Binding-site contacts:
Ligand atom C4 contacts residue ASN325 of chain 1.F at 4.2 Å.
Ligand atom C8 contacts residue PHE353 of chain 1.F at 3.6 Å (hydrophobic).
Ligand atom N2 contacts residue ASN325 of chain 1.F at 2.9 Å (h-bond).
Ligand atom C1 contacts residue ASN325 of chain 1.F at 1.4 Å.
Ligand atom C3 contacts residue ASN325 of chain 1.F at 3.8 Å.
Ligand atom O5 contacts residue ASN325 of chain 1.F at 2.4 Å (h-bond).
Ligand atom C2 contacts residue ASN325 of chain 1.F at 2.5 Å.
Ligand atom C5 contacts residue ASN325 of chain 1.F at 3.7 Å.
Ligand atom C7 contacts residue ASN325 of chain 1.F at 3.9 Å.

Sequence of chain 1.F:
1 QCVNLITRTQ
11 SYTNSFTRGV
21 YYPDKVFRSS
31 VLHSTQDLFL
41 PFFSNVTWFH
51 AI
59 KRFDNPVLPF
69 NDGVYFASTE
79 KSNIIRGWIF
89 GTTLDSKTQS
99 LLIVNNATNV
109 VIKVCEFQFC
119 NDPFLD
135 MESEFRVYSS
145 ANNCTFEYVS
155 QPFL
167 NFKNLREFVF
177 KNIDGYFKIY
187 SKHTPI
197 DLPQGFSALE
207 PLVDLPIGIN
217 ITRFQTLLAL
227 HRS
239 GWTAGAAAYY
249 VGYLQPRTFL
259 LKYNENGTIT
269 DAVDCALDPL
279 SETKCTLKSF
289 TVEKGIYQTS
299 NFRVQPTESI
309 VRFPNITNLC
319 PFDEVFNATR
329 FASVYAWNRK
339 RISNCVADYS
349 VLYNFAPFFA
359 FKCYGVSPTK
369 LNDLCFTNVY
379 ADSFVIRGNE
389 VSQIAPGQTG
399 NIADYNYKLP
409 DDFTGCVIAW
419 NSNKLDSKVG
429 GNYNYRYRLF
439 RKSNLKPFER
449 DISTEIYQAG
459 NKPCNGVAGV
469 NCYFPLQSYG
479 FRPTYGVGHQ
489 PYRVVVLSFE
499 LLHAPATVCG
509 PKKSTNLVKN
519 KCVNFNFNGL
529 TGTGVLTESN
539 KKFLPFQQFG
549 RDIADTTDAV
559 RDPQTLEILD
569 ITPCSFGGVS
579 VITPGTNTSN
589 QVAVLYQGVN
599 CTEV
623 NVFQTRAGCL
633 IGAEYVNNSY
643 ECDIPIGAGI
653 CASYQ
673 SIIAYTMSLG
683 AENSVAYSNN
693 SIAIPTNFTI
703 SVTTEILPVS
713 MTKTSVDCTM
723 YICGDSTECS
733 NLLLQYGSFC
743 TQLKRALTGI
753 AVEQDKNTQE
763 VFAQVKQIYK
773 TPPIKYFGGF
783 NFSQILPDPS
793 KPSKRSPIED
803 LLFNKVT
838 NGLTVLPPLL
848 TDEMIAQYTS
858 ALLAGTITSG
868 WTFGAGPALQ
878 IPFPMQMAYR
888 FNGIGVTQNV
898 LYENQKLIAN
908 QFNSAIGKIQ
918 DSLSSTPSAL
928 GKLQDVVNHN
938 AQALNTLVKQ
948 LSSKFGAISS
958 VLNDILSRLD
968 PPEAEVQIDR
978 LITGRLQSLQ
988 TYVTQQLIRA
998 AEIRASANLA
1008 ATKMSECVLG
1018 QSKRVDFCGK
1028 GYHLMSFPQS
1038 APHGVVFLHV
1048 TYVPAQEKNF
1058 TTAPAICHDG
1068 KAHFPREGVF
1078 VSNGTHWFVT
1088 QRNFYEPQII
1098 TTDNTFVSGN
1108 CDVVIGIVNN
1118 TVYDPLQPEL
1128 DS

The protein below binds the small molecule below.
Small molecule (SMILES): CC(=O)N[C@@H]1[C@@H](O)[C@H](O)[C@@H](CO)O[C@H]1O